Binding-site contacts:
Ligand atom C2 contacts residue VAL24 of chain 6.A at 3.5 Å (hydrophobic).
Ligand atom O4 contacts residue CYS132 of chain 6.A at 2.9 Å (h-bond).
Ligand atom C2 contacts residue HIS104 of chain 6.A at 3.6 Å.
Ligand atom OP3 contacts residue SER21 of chain 6.A at 2.7 Å (h-bond).
Ligand atom OP2 contacts residue SER95 of chain 6.A at 3.0 Å (h-bond).
Ligand atom O4 contacts residue GLU106 of chain 6.A at 2.6 Å (salt-bridge).
Ligand atom OP1 contacts residue ARG91 of chain 6.A at 2.8 Å (salt-bridge).
Ligand atom C3' contacts residue SER98 of chain 6.A at 3.4 Å.
Ligand atom O4 contacts residue HIS104 of chain 6.A at 3.6 Å (h-bond).
Ligand atom N3 contacts residue VAL24 of chain 6.A at 3.6 Å.
Ligand atom O2 contacts residue ASN40 of chain 6.A at 3.4 Å.
Ligand atom P contacts residue HIS94 of chain 6.A at 3.6 Å.
Ligand atom C5' contacts residue TYR153 of chain 6.A at 3.4 Å (hydrophobic).
Ligand atom O3' contacts residue SER98 of chain 6.A at 3.4 Å (h-bond).
Ligand atom O3' contacts residue CYS19 of chain 6.A at 3.1 Å (h-bond).
Ligand atom OP1 contacts residue LYS155 of chain 6.A at 3.5 Å.
Ligand atom O4' contacts residue VAL24 of chain 6.A at 3.6 Å.
Ligand atom OP3 contacts residue ARG91 of chain 6.A at 3.2 Å (salt-bridge).
Ligand atom O4 contacts residue ZN1 of chain 6.B at 2.2 Å.
Ligand atom OP3 contacts residue SER95 of chain 6.A at 3.4 Å (h-bond).
Ligand atom O3' contacts residue GLU102 of chain 6.A at 3.5 Å (salt-bridge).
Ligand atom C4 contacts residue GLU106 of chain 6.A at 3.1 Å.
Ligand atom C6 contacts residue HIS104 of chain 6.A at 3.6 Å.
Ligand atom O2 contacts residue ALA105 of chain 6.A at 3.0 Å (h-bond).
Ligand atom O4' contacts residue ASN40 of chain 6.A at 3.6 Å (h-bond).
Ligand atom C2' contacts residue HIS104 of chain 6.A at 3.3 Å.
Ligand atom P contacts residue TYR153 of chain 6.A at 3.6 Å.
Ligand atom OP3 contacts residue HIS94 of chain 6.A at 2.8 Å (h-bond).
Ligand atom O2 contacts residue HIS104 of chain 6.A at 3.1 Å.
Ligand atom O5' contacts residue SER21 of chain 6.A at 3.3 Å (h-bond).
Ligand atom O4 contacts residue PRO131 of chain 6.A at 3.3 Å.
Ligand atom C4 contacts residue ZN1 of chain 6.B at 3.3 Å.
Ligand atom O5' contacts residue HIS94 of chain 6.A at 3.4 Å.
Ligand atom O3' contacts residue ASN40 of chain 6.A at 2.9 Å (h-bond).
Ligand atom N3 contacts residue GLU106 of chain 6.A at 2.8 Å (salt-bridge).
Ligand atom P contacts residue SER21 of chain 6.A at 3.5 Å.
Ligand atom OP2 contacts residue HIS94 of chain 6.A at 3.6 Å.
Ligand atom N1 contacts residue VAL24 of chain 6.A at 3.6 Å.
Ligand atom OP1 contacts residue TYR153 of chain 6.A at 2.6 Å (h-bond).
Ligand atom P contacts residue SER95 of chain 6.A at 3.5 Å.

Sequence of chain 6.A:
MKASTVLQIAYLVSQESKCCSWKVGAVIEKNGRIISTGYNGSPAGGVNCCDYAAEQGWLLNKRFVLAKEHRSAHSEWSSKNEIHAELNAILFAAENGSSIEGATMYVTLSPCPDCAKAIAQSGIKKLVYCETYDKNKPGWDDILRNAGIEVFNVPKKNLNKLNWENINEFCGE

The protein below binds the small molecule below.
Small molecule (SMILES): O=C1N[C@H](O)C=CN1[C@H]1C[C@H](O)[C@@H](COP(=O)(O)O)O1